Sequence of chain 1.A:
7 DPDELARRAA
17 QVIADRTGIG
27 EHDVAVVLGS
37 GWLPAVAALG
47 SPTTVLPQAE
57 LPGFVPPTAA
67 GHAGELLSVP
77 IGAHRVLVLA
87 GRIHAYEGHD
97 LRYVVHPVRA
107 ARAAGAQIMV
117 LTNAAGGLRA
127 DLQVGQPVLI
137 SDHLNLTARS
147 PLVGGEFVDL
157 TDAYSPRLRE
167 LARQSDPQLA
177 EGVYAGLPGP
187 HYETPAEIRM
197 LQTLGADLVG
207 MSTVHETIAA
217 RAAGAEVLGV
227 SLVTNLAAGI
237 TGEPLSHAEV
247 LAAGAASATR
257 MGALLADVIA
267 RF

Binding-site contacts:
Ligand atom O4' contacts residue VAL246 of chain 1.A at 3.1 Å.
Ligand atom O6 contacts residue ASN231 of chain 1.A at 2.8 Å (h-bond).
Ligand atom O5' contacts residue TYR188 of chain 1.A at 3.3 Å (h-bond).
Ligand atom C5' contacts residue HIS243 of chain 1.A at 3.5 Å.
Ligand atom O3' contacts residue SO41 of chain 1.C at 2.2 Å (h-bond).
Ligand atom N1 contacts residue TYR188 of chain 1.A at 3.4 Å.
Ligand atom O4' contacts residue ALA120 of chain 1.A at 3.5 Å.
Ligand atom C3' contacts residue SO41 of chain 1.C at 3.0 Å.
Ligand atom C1' contacts residue ALA120 of chain 1.A at 3.0 Å (hydrophobic).
Ligand atom O6 contacts residue GLY122 of chain 1.A at 3.7 Å.
Ligand atom C5' contacts residue MET207 of chain 1.A at 3.4 Å (hydrophobic).
Ligand atom C8 contacts residue VAL246 of chain 1.A at 3.2 Å (hydrophobic).
Ligand atom N9 contacts residue ALA120 of chain 1.A at 3.6 Å (h-bond).
Ligand atom C2 contacts residue MET207 of chain 1.A at 3.6 Å (hydrophobic).
Ligand atom C8 contacts residue ASN231 of chain 1.A at 3.4 Å.
Ligand atom C2' contacts residue ALA120 of chain 1.A at 3.2 Å (hydrophobic).
Ligand atom C5 contacts residue GLY122 of chain 1.A at 3.7 Å.
Ligand atom C8 contacts residue THR230 of chain 1.A at 3.1 Å.
Ligand atom N2 contacts residue GLU189 of chain 1.A at 2.8 Å (salt-bridge).
Ligand atom C4' contacts residue SER36 of chain 1.A at 3.3 Å.
Ligand atom N2 contacts residue MET207 of chain 1.A at 3.3 Å.
Ligand atom O3' contacts residue SER36 of chain 1.A at 2.7 Å (h-bond).
Ligand atom C6 contacts residue TYR188 of chain 1.A at 3.5 Å (hydrophobic).
Ligand atom N1 contacts residue GLU189 of chain 1.A at 2.8 Å (salt-bridge).
Ligand atom N2 contacts residue GLY206 of chain 1.A at 3.5 Å.
Ligand atom N3 contacts residue MET207 of chain 1.A at 3.6 Å.
Ligand atom N3 contacts residue GLY206 of chain 1.A at 3.6 Å.
Ligand atom C3' contacts residue SER36 of chain 1.A at 3.6 Å.
Ligand atom O5' contacts residue HIS243 of chain 1.A at 2.4 Å (h-bond).
Ligand atom C2 contacts residue VAL205 of chain 1.A at 3.6 Å (hydrophobic).
Ligand atom C2 contacts residue TYR188 of chain 1.A at 3.6 Å (hydrophobic).
Ligand atom C5' contacts residue TYR188 of chain 1.A at 3.4 Å (hydrophobic).
Ligand atom O6 contacts residue LEU241 of chain 1.A at 3.0 Å.
Ligand atom C5 contacts residue TYR188 of chain 1.A at 3.6 Å (hydrophobic).
Ligand atom C2 contacts residue GLU189 of chain 1.A at 3.5 Å.
Ligand atom N7 contacts residue THR230 of chain 1.A at 3.4 Å (h-bond).
Ligand atom C4 contacts residue TYR188 of chain 1.A at 3.5 Å (hydrophobic).
Ligand atom C2' contacts residue SO41 of chain 1.C at 3.7 Å.
Ligand atom N7 contacts residue ASN231 of chain 1.A at 2.6 Å (h-bond).
Ligand atom N7 contacts residue GLY122 of chain 1.A at 3.7 Å.

A small-molecule ligand and the protein it binds are described below.
Small molecule (SMILES): Nc1nc(=O)c2ncn([C@H]3C[C@H](O)[C@@H](CO)O3)c2[nH]1